Sequence of chain 1.A:
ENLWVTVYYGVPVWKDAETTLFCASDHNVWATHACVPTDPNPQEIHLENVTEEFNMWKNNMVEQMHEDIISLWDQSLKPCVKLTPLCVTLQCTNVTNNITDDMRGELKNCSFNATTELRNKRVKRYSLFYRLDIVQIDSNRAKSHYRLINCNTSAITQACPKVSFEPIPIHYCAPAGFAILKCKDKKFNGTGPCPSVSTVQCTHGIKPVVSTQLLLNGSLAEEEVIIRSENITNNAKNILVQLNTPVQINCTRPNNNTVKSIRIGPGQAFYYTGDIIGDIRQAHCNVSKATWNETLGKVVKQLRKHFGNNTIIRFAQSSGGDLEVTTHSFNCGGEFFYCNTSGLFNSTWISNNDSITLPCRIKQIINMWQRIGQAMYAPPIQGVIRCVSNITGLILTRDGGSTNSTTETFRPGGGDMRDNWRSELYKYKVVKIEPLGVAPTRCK

Binding-site contacts:
Ligand atom C8 contacts residue THR133 of chain 1.A at 4.4 Å.
Ligand atom N2 contacts residue ASN134 of chain 1.A at 3.0 Å (h-bond).
Ligand atom C2 contacts residue ASN134 of chain 1.A at 2.5 Å.
Ligand atom O5 contacts residue ARG144 of chain 1.A at 4.0 Å.
Ligand atom C6 contacts residue ARG144 of chain 1.A at 3.6 Å.
Ligand atom O5 contacts residue GLY145 of chain 1.A at 3.5 Å.
Ligand atom C1 contacts residue GLY145 of chain 1.A at 4.2 Å.
Ligand atom C5 contacts residue GLY145 of chain 1.A at 4.5 Å.
Ligand atom O6 contacts residue ARG144 of chain 1.A at 3.0 Å (salt-bridge).
Ligand atom C6 contacts residue GLY145 of chain 1.A at 4.4 Å.
Ligand atom C7 contacts residue ASN134 of chain 1.A at 3.2 Å.
Ligand atom O7 contacts residue ASN134 of chain 1.A at 3.1 Å (h-bond).
Ligand atom O6 contacts residue GLY145 of chain 1.A at 3.7 Å.
Ligand atom C3 contacts residue ASN134 of chain 1.A at 3.9 Å.
Ligand atom C8 contacts residue ASN134 of chain 1.A at 4.1 Å.
Ligand atom C1 contacts residue ASN134 of chain 1.A at 1.5 Å.
Ligand atom O5 contacts residue ASN134 of chain 1.A at 2.5 Å (h-bond).
Ligand atom C5 contacts residue ASN134 of chain 1.A at 3.8 Å.
Ligand atom C4 contacts residue ASN134 of chain 1.A at 4.4 Å.

A small-molecule ligand and the protein it binds are described below.
Small molecule (SMILES): CC(=O)N[C@@H]1[C@@H](O)[C@H](O)[C@@H](CO)O[C@H]1O